The small molecule below binds the protein below.
Small molecule (SMILES): CC(=O)N[C@@H]1[C@@H](O)[C@H](O)[C@@H](CO)O[C@H]1O

Sequence of chain 2.F:
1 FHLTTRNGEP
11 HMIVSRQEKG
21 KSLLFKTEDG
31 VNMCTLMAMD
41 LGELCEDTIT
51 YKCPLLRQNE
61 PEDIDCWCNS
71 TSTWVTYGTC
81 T

Binding-site contacts:
Ligand atom C8 contacts residue ARG57 of chain 2.F at 4.2 Å.
Ligand atom O5 contacts residue MET33 of chain 2.F at 4.2 Å.
Ligand atom C6 contacts residue LEU24 of chain 2.F at 4.5 Å (hydrophobic).
Ligand atom O7 contacts residue ASN69 of chain 2.F at 3.8 Å.
Ligand atom O4 contacts residue NAG1 of chain 2.DA at 3.0 Å.
Ligand atom N2 contacts residue ASN69 of chain 2.F at 4.3 Å.
Ligand atom C5 contacts residue MET33 of chain 2.F at 3.7 Å (hydrophobic).
Ligand atom C1 contacts residue VAL31 of chain 2.F at 4.3 Å (hydrophobic).
Ligand atom C2 contacts residue ASN69 of chain 2.F at 4.2 Å.
Ligand atom C5 contacts residue VAL31 of chain 2.F at 4.2 Å (hydrophobic).
Ligand atom O1 contacts residue SER70 of chain 2.F at 4.2 Å.
Ligand atom C4 contacts residue NAG1 of chain 2.DA at 3.2 Å.
Ligand atom C5 contacts residue NAG1 of chain 2.DA at 4.3 Å.
Ligand atom C5 contacts residue ASN69 of chain 2.F at 3.7 Å.
Ligand atom O6 contacts residue NAG1 of chain 2.DA at 3.0 Å.
Ligand atom C8 contacts residue SER70 of chain 2.F at 3.7 Å.
Ligand atom O1 contacts residue ASN69 of chain 2.F at 2.1 Å (h-bond).
Ligand atom O3 contacts residue NAG1 of chain 2.DA at 2.6 Å (h-bond).
Ligand atom O4 contacts residue VAL31 of chain 2.F at 3.3 Å.
Ligand atom C7 contacts residue ASN69 of chain 2.F at 3.8 Å.
Ligand atom O1 contacts residue VAL31 of chain 2.F at 3.4 Å (h-bond).
Ligand atom C6 contacts residue ASN69 of chain 2.F at 4.4 Å.
Ligand atom C1 contacts residue ASN69 of chain 2.F at 2.7 Å.
Ligand atom C2 contacts residue VAL31 of chain 2.F at 4.0 Å (hydrophobic).
Ligand atom C6 contacts residue MET33 of chain 2.F at 3.5 Å (hydrophobic).
Ligand atom N2 contacts residue VAL31 of chain 2.F at 4.0 Å.
Ligand atom O5 contacts residue ASN69 of chain 2.F at 2.8 Å (h-bond).
Ligand atom C7 contacts residue SER70 of chain 2.F at 4.4 Å.
Ligand atom C4 contacts residue VAL31 of chain 2.F at 3.8 Å (hydrophobic).
Ligand atom C8 contacts residue ASN69 of chain 2.F at 3.4 Å.
Ligand atom C3 contacts residue VAL31 of chain 2.F at 3.0 Å (hydrophobic).
Ligand atom C3 contacts residue NAG1 of chain 2.DA at 3.7 Å.
Ligand atom O1 contacts residue MET33 of chain 2.F at 3.9 Å.
Ligand atom C6 contacts residue NAG1 of chain 2.DA at 4.3 Å.
Ligand atom O3 contacts residue VAL31 of chain 2.F at 3.6 Å.